Sequence of chain 1.B:
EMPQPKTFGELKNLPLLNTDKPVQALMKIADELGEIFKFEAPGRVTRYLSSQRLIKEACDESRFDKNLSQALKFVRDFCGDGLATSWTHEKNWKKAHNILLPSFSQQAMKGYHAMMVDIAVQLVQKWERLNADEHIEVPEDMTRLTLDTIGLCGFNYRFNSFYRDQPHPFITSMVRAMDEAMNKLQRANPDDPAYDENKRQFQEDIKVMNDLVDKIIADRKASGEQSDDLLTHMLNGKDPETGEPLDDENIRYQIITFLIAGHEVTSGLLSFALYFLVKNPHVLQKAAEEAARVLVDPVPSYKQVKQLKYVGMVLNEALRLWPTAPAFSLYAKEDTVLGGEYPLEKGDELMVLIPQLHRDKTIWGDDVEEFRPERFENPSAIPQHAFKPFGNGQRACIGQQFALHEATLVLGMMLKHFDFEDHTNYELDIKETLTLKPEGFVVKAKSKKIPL

The protein below binds the small molecule below.
Small molecule (SMILES): O=C(CCCCn1ccnc1)N[C@@H](Cc1ccccc1)C(=O)O

Binding-site contacts:
Ligand atom C12 contacts residue ARG50 of chain 1.B at 3.5 Å.
Ligand atom N22 contacts residue ALA333 of chain 1.B at 3.6 Å (h-bond).
Ligand atom N22 contacts residue ALA331 of chain 1.B at 3.2 Å.
Ligand atom N22 contacts residue 16N1 of chain 1.I at 3.3 Å.
Ligand atom C20 contacts residue ALA333 of chain 1.B at 2.8 Å (hydrophobic).
Ligand atom C07 contacts residue LEU23 of chain 1.B at 3.6 Å (hydrophobic).
Ligand atom C05 contacts residue LEU23 of chain 1.B at 3.6 Å (hydrophobic).
Ligand atom C10 contacts residue LEU20 of chain 1.B at 3.6 Å (hydrophobic).
Ligand atom C18 contacts residue ALA333 of chain 1.B at 3.5 Å (hydrophobic).
Ligand atom C07 contacts residue TYR54 of chain 1.B at 3.3 Å (hydrophobic).
Ligand atom O14 contacts residue GLN76 of chain 1.B at 3.3 Å (h-bond).
Ligand atom C23 contacts residue LEU440 of chain 1.B at 3.7 Å (hydrophobic).
Ligand atom N19 contacts residue ALA333 of chain 1.B at 2.9 Å (h-bond).
Ligand atom C07 contacts residue ARG50 of chain 1.B at 3.8 Å.
Ligand atom O13 contacts residue SER75 of chain 1.B at 3.4 Å.
Ligand atom C23 contacts residue ALA331 of chain 1.B at 3.5 Å (hydrophobic).
Ligand atom C12 contacts residue SER75 of chain 1.B at 3.5 Å.
Ligand atom C10 contacts residue ARG50 of chain 1.B at 3.8 Å.
Ligand atom O01 contacts residue MET357 of chain 1.B at 3.8 Å.
Ligand atom C23 contacts residue 16N1 of chain 1.I at 3.8 Å.
Ligand atom O14 contacts residue ARG50 of chain 1.B at 2.3 Å (salt-bridge).
Ligand atom O01 contacts residue TYR54 of chain 1.B at 3.2 Å (h-bond).
Ligand atom C08 contacts residue ARG50 of chain 1.B at 3.4 Å.
Ligand atom O13 contacts residue ALA77 of chain 1.B at 2.7 Å (h-bond).
Ligand atom C23 contacts residue ALA333 of chain 1.B at 3.4 Å (hydrophobic).
Ligand atom C05 contacts residue TYR54 of chain 1.B at 3.5 Å (hydrophobic).
Ligand atom C12 contacts residue GLN76 of chain 1.B at 3.6 Å.
Ligand atom C20 contacts residue 16N1 of chain 1.I at 3.8 Å.
Ligand atom C04 contacts residue TYR54 of chain 1.B at 3.5 Å (hydrophobic).
Ligand atom C08 contacts residue PHE45 of chain 1.B at 3.8 Å (hydrophobic).
Ligand atom O13 contacts residue GLN76 of chain 1.B at 3.0 Å (h-bond).
Ligand atom C09 contacts residue ARG50 of chain 1.B at 3.4 Å.
Ligand atom C21 contacts residue ALA333 of chain 1.B at 3.2 Å (hydrophobic).
Ligand atom C23 contacts residue PRO332 of chain 1.B at 3.9 Å (hydrophobic).
Ligand atom C21 contacts residue 16N1 of chain 1.I at 3.3 Å.
Ligand atom C06 contacts residue LEU23 of chain 1.B at 3.2 Å (hydrophobic).
Ligand atom O14 contacts residue SER75 of chain 1.B at 3.6 Å.
Ligand atom C09 contacts residue ALA47 of chain 1.B at 3.9 Å (hydrophobic).
Ligand atom C18 contacts residue LEU440 of chain 1.B at 3.8 Å (hydrophobic).
Ligand atom C11 contacts residue LEU23 of chain 1.B at 3.4 Å (hydrophobic).